Sequence of chain 1.D:
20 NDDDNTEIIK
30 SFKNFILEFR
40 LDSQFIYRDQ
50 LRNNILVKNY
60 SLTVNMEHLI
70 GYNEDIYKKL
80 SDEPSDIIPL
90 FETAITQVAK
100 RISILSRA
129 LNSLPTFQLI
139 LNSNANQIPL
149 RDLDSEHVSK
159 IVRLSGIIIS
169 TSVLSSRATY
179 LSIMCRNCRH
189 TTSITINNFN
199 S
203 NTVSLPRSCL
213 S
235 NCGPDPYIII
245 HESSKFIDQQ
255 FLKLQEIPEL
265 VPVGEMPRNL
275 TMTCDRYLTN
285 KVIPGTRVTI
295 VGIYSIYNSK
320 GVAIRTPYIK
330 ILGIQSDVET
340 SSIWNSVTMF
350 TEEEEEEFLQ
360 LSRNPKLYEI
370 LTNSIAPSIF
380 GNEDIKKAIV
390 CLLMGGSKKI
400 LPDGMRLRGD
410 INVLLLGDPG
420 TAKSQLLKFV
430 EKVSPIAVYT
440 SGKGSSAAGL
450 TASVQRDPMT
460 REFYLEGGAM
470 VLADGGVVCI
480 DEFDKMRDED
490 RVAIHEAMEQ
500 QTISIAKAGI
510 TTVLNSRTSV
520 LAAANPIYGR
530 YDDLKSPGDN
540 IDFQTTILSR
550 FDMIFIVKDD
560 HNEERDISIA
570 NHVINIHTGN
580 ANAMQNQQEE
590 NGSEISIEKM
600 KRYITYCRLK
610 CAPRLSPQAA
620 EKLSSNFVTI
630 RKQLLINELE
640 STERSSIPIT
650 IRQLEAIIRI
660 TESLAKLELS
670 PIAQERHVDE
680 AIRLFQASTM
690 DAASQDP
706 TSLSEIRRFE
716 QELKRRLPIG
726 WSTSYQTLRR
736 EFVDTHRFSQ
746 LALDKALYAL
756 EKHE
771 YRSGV

A protein and the small-molecule ligand that binds it are described below.
Small molecule (SMILES): Nc1ncnc2c1ncn2[C@@H]1O[C@H](COP(=O)(O)OP(=O)(O)OP(O)(O)=S)[C@@H](O)[C@H]1O

Binding-site contacts:
Ligand atom C6 contacts residue ILE378 of chain 1.D at 3.3 Å (hydrophobic).
Ligand atom N6 contacts residue ILE378 of chain 1.D at 3.0 Å (h-bond).
Ligand atom C3' contacts residue ALA421 of chain 1.D at 3.4 Å (hydrophobic).
Ligand atom O2G contacts residue ASN524 of chain 1.D at 2.5 Å (h-bond).
Ligand atom C2 contacts residue SER377 of chain 1.D at 3.1 Å.
Ligand atom S1G contacts residue ARG808 of chain 1.A at 2.9 Å (salt-bridge).
Ligand atom O3B contacts residue GLY419 of chain 1.D at 3.1 Å (h-bond).
Ligand atom C5' contacts residue ARG808 of chain 1.A at 3.4 Å.
Ligand atom C1' contacts residue GLU811 of chain 1.A at 3.0 Å.
Ligand atom PG contacts residue ARG808 of chain 1.A at 3.4 Å.
Ligand atom N1 contacts residue SER377 of chain 1.D at 3.4 Å (h-bond).
Ligand atom C8 contacts residue GLY419 of chain 1.D at 3.0 Å.
Ligand atom N7 contacts residue THR420 of chain 1.D at 3.2 Å.
Ligand atom N9 contacts residue ALA421 of chain 1.D at 3.5 Å.
Ligand atom PB contacts residue SER423 of chain 1.D at 3.3 Å.
Ligand atom N9 contacts residue VAL807 of chain 1.A at 3.3 Å.
Ligand atom O3G contacts residue MG1 of chain 1.AA at 2.1 Å.
Ligand atom S1G contacts residue ARG676 of chain 1.A at 3.2 Å (salt-bridge).
Ligand atom O2B contacts residue LYS422 of chain 1.D at 2.4 Å (salt-bridge).
Ligand atom O2A contacts residue GLU625 of chain 1.A at 2.8 Å (salt-bridge).
Ligand atom N1 contacts residue ILE378 of chain 1.D at 2.7 Å (h-bond).
Ligand atom O2G contacts residue PRO418 of chain 1.D at 3.1 Å.
Ligand atom O3B contacts residue ARG808 of chain 1.A at 2.8 Å (salt-bridge).
Ligand atom C8 contacts residue THR420 of chain 1.D at 3.2 Å.
Ligand atom O1B contacts residue SER423 of chain 1.D at 2.5 Å (h-bond).
Ligand atom O5' contacts residue ALA421 of chain 1.D at 3.1 Å (h-bond).
Ligand atom O2B contacts residue THR420 of chain 1.D at 2.8 Å (h-bond).
Ligand atom PB contacts residue LYS422 of chain 1.D at 2.8 Å.
Ligand atom O3A contacts residue SER423 of chain 1.D at 3.0 Å.
Ligand atom C8 contacts residue ALA421 of chain 1.D at 3.1 Å (hydrophobic).
Ligand atom O1B contacts residue LYS422 of chain 1.D at 2.8 Å (salt-bridge).
Ligand atom C2' contacts residue GLU811 of chain 1.A at 3.2 Å.
Ligand atom O3B contacts residue LYS422 of chain 1.D at 3.1 Å (salt-bridge).
Ligand atom O2B contacts residue ALA421 of chain 1.D at 2.5 Å (h-bond).
Ligand atom O2G contacts residue LYS422 of chain 1.D at 2.9 Å (salt-bridge).
Ligand atom O1A contacts residue GLN424 of chain 1.D at 3.0 Å (h-bond).
Ligand atom O3G contacts residue SER423 of chain 1.D at 2.9 Å (h-bond).
Ligand atom O2A contacts residue ARG808 of chain 1.A at 2.8 Å (salt-bridge).
Ligand atom O2' contacts residue GLU811 of chain 1.A at 2.5 Å (salt-bridge).
Ligand atom O3' contacts residue GLN424 of chain 1.D at 3.1 Å.

Sequence of chain 1.A:
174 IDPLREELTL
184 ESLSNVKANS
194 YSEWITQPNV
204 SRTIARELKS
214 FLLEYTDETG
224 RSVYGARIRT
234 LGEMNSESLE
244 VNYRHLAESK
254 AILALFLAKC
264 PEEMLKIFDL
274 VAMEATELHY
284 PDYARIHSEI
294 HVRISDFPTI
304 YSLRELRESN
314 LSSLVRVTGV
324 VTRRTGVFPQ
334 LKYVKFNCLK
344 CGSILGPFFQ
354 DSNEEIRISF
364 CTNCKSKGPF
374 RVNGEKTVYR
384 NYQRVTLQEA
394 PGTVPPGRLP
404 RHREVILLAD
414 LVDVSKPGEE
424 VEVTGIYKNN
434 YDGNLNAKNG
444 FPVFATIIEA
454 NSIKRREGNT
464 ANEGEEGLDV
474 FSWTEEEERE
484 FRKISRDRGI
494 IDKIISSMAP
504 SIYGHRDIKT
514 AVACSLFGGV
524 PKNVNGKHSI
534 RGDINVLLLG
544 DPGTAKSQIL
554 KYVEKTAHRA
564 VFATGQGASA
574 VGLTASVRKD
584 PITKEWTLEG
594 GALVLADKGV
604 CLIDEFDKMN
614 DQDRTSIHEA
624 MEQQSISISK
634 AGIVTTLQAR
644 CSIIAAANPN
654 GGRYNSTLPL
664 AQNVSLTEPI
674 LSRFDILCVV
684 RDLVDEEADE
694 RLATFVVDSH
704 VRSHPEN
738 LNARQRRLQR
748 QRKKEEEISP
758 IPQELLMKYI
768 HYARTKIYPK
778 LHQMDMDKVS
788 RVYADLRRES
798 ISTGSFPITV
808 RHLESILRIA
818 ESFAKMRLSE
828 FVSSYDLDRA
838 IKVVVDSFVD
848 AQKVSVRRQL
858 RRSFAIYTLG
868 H